Sequence of chain 1.I:
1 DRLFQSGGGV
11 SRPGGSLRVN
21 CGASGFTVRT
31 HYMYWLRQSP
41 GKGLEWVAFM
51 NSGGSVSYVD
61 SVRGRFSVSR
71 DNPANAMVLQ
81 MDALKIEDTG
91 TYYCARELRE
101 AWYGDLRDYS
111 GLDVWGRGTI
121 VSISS

The small molecule below binds the protein below.
Small molecule (SMILES): CC(=O)N[C@H]1[C@H](O[C@H]2[C@H](O)[C@@H](NC(C)=O)CO[C@@H]2CO)O[C@H](CO)[C@@H](O)[C@@H]1O

Binding-site contacts:
Ligand atom C8 contacts residue NAG1 of chain 1.BC at 3.0 Å.
Ligand atom C3 contacts residue ARG2 of chain 1.I at 4.2 Å.
Ligand atom C5 contacts residue ASN444 of chain 1.E at 3.9 Å.
Ligand atom C8 contacts residue LYS443 of chain 1.E at 3.7 Å.
Ligand atom N2 contacts residue SER24 of chain 1.I at 4.4 Å.
Ligand atom C7 contacts residue GLN345 of chain 1.E at 4.3 Å.
Ligand atom C5 contacts residue ARG2 of chain 1.I at 3.7 Å.
Ligand atom C4 contacts residue ASN444 of chain 1.E at 4.4 Å.
Ligand atom N2 contacts residue ASN444 of chain 1.E at 2.5 Å (h-bond).
Ligand atom O4 contacts residue ARG2 of chain 1.I at 4.4 Å.
Ligand atom O6 contacts residue ARG2 of chain 1.I at 4.0 Å.
Ligand atom C2 contacts residue ASN444 of chain 1.E at 2.5 Å.
Ligand atom C4 contacts residue ARG2 of chain 1.I at 4.4 Å.
Ligand atom C7 contacts residue NAG1 of chain 1.BC at 4.3 Å.
Ligand atom C6 contacts residue ARG2 of chain 1.I at 3.9 Å.
Ligand atom N2 contacts residue LYS443 of chain 1.E at 4.2 Å.
Ligand atom O5 contacts residue ASN444 of chain 1.E at 2.6 Å (h-bond).
Ligand atom O5 contacts residue ARG2 of chain 1.I at 4.2 Å.
Ligand atom O7 contacts residue ASN444 of chain 1.E at 3.8 Å.
Ligand atom C1 contacts residue ASN444 of chain 1.E at 1.6 Å.
Ligand atom C1 contacts residue ARG2 of chain 1.I at 3.9 Å.
Ligand atom C8 contacts residue ASN444 of chain 1.E at 3.8 Å.
Ligand atom C7 contacts residue ASN444 of chain 1.E at 3.4 Å.
Ligand atom C3 contacts residue ASN444 of chain 1.E at 3.8 Å.
Ligand atom C8 contacts residue GLN345 of chain 1.E at 3.2 Å.
Ligand atom C1 contacts residue LYS443 of chain 1.E at 4.2 Å.

Sequence of chain 1.E:
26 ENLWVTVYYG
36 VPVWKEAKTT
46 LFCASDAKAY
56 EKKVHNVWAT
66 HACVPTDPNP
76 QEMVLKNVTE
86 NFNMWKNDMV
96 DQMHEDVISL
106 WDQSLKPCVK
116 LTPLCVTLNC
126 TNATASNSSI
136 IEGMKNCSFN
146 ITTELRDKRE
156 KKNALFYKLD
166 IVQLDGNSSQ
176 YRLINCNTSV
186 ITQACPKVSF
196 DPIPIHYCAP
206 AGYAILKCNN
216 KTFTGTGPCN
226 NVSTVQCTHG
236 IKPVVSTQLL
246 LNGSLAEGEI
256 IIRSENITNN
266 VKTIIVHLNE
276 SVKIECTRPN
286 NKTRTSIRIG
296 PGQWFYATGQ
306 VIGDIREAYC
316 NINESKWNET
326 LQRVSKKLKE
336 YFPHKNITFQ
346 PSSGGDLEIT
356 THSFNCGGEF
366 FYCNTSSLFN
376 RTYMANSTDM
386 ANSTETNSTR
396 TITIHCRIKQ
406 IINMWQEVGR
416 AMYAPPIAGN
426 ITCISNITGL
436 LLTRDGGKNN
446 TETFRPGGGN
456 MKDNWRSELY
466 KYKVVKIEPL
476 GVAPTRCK